A protein and the small-molecule ligand that binds it are described below.
Small molecule (SMILES): CC(=O)N[C@@H]1[C@@H](O)[C@H](O)[C@@H](CO)O[C@H]1O

Binding-site contacts:
Ligand atom O5 contacts residue ASN616 of chain 1.C at 4.3 Å.
Ligand atom O7 contacts residue ASN616 of chain 1.C at 3.1 Å (h-bond).
Ligand atom C8 contacts residue GLN644 of chain 1.C at 3.9 Å.
Ligand atom C1 contacts residue ASN616 of chain 1.C at 3.0 Å.
Ligand atom C7 contacts residue ASN616 of chain 1.C at 2.8 Å.
Ligand atom N2 contacts residue ASN616 of chain 1.C at 3.0 Å (h-bond).
Ligand atom C8 contacts residue ASN616 of chain 1.C at 3.2 Å.
Ligand atom C2 contacts residue ASN616 of chain 1.C at 3.6 Å.

Sequence of chain 1.C:
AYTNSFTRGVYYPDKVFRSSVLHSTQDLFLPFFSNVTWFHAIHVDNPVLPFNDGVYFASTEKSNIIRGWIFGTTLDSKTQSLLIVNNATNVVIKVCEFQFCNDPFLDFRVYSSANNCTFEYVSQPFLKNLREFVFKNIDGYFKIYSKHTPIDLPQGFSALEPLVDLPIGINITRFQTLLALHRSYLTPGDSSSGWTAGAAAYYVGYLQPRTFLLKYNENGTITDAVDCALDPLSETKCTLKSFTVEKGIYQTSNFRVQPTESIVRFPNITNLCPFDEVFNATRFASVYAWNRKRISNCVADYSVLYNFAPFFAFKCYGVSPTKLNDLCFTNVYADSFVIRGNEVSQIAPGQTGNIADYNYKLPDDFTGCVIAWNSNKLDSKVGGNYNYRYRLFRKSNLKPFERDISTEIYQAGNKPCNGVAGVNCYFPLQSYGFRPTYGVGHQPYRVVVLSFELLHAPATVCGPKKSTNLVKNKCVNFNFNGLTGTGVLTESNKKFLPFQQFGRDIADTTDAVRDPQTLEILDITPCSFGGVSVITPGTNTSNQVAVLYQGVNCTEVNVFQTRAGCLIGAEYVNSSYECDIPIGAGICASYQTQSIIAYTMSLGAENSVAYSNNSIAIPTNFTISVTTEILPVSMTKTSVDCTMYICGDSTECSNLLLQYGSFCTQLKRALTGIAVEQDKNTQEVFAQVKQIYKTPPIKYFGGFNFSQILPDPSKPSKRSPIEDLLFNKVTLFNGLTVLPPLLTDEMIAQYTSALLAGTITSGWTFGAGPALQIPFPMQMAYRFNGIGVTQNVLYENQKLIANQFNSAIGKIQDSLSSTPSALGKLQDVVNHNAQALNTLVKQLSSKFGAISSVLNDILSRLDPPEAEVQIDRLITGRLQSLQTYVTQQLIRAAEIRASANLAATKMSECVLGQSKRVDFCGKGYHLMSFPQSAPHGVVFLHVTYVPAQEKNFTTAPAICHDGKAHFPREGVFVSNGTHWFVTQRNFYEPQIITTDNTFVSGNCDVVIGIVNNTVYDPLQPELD